Sequence of chain 57.E:
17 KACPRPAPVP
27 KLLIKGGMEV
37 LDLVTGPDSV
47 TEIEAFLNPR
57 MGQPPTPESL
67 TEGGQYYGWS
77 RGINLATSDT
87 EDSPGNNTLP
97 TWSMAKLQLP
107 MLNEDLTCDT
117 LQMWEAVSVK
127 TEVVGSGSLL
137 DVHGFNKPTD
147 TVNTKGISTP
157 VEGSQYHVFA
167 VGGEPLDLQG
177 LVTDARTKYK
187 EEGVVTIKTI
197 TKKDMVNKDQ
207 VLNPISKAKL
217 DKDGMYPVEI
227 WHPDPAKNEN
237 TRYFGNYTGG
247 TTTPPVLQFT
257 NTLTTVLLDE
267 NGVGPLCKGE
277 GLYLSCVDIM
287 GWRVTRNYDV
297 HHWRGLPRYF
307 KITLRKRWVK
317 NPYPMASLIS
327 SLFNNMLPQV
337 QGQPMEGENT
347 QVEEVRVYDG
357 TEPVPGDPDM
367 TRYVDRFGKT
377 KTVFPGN

Binding-site contacts:
Ligand atom C3 contacts residue ARG77 of chain 57.D at 3.3 Å.
Ligand atom C1 contacts residue ARG77 of chain 57.D at 3.1 Å.
Ligand atom C1 contacts residue TYR72 of chain 57.D at 3.8 Å (hydrophobic).
Ligand atom O4 contacts residue HIS298 of chain 57.D at 2.7 Å (h-bond).
Ligand atom O1A contacts residue ARG77 of chain 57.D at 2.7 Å (salt-bridge).
Ligand atom O1A contacts residue GLY78 of chain 57.D at 3.8 Å.
Ligand atom C10 contacts residue TYR72 of chain 57.D at 4.0 Å (hydrophobic).
Ligand atom C4 contacts residue HIS298 of chain 57.D at 3.7 Å.
Ligand atom C3 contacts residue VAL296 of chain 57.D at 3.6 Å (hydrophobic).
Ligand atom C4 contacts residue ARG77 of chain 57.D at 4.0 Å.
Ligand atom N5 contacts residue TYR72 of chain 57.D at 2.9 Å (h-bond).
Ligand atom O1A contacts residue TYR72 of chain 57.D at 3.4 Å.
Ligand atom O4 contacts residue GLY78 of chain 57.D at 3.4 Å (h-bond).
Ligand atom O1A contacts residue LYS186 of chain 57.D at 4.3 Å.
Ligand atom C4 contacts residue VAL296 of chain 57.D at 4.2 Å (hydrophobic).
Ligand atom O4 contacts residue TYR72 of chain 57.D at 3.7 Å.
Ligand atom C6 contacts residue TYR72 of chain 57.D at 3.7 Å (hydrophobic).
Ligand atom C4 contacts residue TYR72 of chain 57.D at 3.4 Å (hydrophobic).
Ligand atom O8 contacts residue TYR72 of chain 57.D at 3.4 Å (h-bond).
Ligand atom O3 contacts residue GLY78 of chain 57.D at 3.7 Å.
Ligand atom C8 contacts residue ARG77 of chain 57.D at 4.2 Å.
Ligand atom O8 contacts residue ARG77 of chain 57.D at 3.5 Å (salt-bridge).
Ligand atom O1B contacts residue ARG77 of chain 57.D at 2.4 Å (salt-bridge).
Ligand atom C6 contacts residue ASN80 of chain 57.D at 4.3 Å.
Ligand atom O4 contacts residue VAL296 of chain 57.D at 3.9 Å.
Ligand atom O4 contacts residue THR291 of chain 57.D at 3.9 Å.
Ligand atom O4 contacts residue ARG77 of chain 57.D at 4.2 Å.
Ligand atom C3 contacts residue HIS298 of chain 57.D at 3.8 Å.
Ligand atom O1B contacts residue TYR72 of chain 57.D at 4.0 Å.
Ligand atom O4 contacts residue ASN80 of chain 57.D at 4.1 Å.
Ligand atom O6 contacts residue ASN93 of chain 57.D at 3.6 Å (h-bond).
Ligand atom C6 contacts residue THR94 of chain 57.D at 4.3 Å.
Ligand atom C3 contacts residue GLY78 of chain 57.D at 3.8 Å.
Ligand atom C2 contacts residue GLY78 of chain 57.D at 4.2 Å.
Ligand atom C5 contacts residue ASN93 of chain 57.D at 4.1 Å.
Ligand atom C5 contacts residue TYR72 of chain 57.D at 3.5 Å (hydrophobic).
Ligand atom C6 contacts residue ASN93 of chain 57.D at 3.4 Å.
Ligand atom C4 contacts residue GLY78 of chain 57.D at 3.9 Å.
Ligand atom C11 contacts residue TYR72 of chain 57.D at 4.2 Å (hydrophobic).
Ligand atom C2 contacts residue ARG77 of chain 57.D at 4.0 Å.

This small molecule binds to this protein.
Small molecule (SMILES): CC(=O)N[C@@H]1[C@@H](O[C@@H]2O[C@H](CO)[C@H](O)[C@H](O[C@]3(C(=O)O)C[C@H](O)[C@@H](NC(C)=O)[C@H]([C@H](O)[C@H](O)CO)O3)[C@H]2O)[C@H](O)[C@@H](CO[C@]2(C(=O)O)C[C@H](O)[C@@H](NC(C)=O)[C@H]([C@H](O)[C@H](O)CO)O2)O[C@H]1O

Sequence of chain 57.D:
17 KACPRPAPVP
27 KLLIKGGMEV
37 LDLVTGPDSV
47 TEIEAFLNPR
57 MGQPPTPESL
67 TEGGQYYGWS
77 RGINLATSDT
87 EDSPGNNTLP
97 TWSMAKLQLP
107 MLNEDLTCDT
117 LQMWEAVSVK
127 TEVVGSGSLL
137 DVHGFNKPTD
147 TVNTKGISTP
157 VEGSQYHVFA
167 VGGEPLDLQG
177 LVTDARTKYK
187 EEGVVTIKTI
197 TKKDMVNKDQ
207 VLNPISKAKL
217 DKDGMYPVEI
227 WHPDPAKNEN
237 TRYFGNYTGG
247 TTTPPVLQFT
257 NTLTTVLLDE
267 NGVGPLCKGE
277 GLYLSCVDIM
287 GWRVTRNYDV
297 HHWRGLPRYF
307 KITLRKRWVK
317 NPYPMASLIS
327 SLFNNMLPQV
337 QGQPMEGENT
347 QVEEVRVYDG